This small molecule binds to this protein.
Small molecule (SMILES): CC(=O)N[C@@H]1[C@@H](O)[C@H](O)[C@@H](CO)O[C@H]1O

Binding-site contacts:
Ligand atom N2 contacts residue ASN164 of chain 1.B at 3.5 Å (h-bond).
Ligand atom C8 contacts residue GLU132 of chain 1.B at 3.8 Å.
Ligand atom N2 contacts residue ASN165 of chain 1.B at 2.9 Å (h-bond).
Ligand atom C5 contacts residue ASN165 of chain 1.B at 3.7 Å.
Ligand atom C7 contacts residue ASN165 of chain 1.B at 3.2 Å.
Ligand atom C3 contacts residue ASN165 of chain 1.B at 3.8 Å.
Ligand atom O7 contacts residue GLU132 of chain 1.B at 3.8 Å.
Ligand atom C7 contacts residue GLU132 of chain 1.B at 4.0 Å.
Ligand atom C8 contacts residue ASN164 of chain 1.B at 3.4 Å.
Ligand atom C7 contacts residue ASN164 of chain 1.B at 3.9 Å.
Ligand atom C8 contacts residue ASN165 of chain 1.B at 4.3 Å.
Ligand atom O7 contacts residue ASN165 of chain 1.B at 3.1 Å (h-bond).
Ligand atom C2 contacts residue ASN165 of chain 1.B at 2.4 Å.
Ligand atom C1 contacts residue ASN165 of chain 1.B at 1.4 Å.
Ligand atom C4 contacts residue ASN165 of chain 1.B at 4.2 Å.
Ligand atom O5 contacts residue ASN165 of chain 1.B at 2.4 Å (h-bond).

Sequence of chain 1.B:
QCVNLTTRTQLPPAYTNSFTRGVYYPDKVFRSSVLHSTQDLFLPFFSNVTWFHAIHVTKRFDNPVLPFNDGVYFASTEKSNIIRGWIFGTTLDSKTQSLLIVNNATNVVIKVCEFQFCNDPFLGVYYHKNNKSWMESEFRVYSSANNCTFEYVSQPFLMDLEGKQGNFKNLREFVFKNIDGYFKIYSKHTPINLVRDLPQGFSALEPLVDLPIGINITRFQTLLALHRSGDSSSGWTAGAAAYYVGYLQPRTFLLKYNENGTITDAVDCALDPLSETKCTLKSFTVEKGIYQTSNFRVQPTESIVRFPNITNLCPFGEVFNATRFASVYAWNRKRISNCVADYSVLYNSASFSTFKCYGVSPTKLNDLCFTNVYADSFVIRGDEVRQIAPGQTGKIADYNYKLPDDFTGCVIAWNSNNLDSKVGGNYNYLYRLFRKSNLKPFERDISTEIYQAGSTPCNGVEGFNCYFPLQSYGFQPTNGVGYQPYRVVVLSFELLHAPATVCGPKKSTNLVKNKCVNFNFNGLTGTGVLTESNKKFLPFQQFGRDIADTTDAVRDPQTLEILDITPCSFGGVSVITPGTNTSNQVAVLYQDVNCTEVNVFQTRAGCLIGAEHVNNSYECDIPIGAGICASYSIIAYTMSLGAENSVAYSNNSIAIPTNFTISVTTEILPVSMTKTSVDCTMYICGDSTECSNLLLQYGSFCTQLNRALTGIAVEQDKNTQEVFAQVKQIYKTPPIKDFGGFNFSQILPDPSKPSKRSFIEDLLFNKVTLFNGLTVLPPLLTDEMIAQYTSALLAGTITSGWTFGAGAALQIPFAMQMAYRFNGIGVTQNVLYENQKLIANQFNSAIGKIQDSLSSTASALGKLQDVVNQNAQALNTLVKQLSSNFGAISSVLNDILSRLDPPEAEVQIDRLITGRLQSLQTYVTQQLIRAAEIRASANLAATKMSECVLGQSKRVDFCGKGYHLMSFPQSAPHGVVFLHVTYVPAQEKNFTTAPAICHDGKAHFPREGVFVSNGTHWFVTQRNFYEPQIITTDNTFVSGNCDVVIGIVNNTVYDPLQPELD